This protein binds this small molecule.
Small molecule (SMILES): CC(=O)N[C@@H]1[C@@H](O)[C@H](O)[C@@H](CO)O[C@H]1O

Binding-site contacts:
Ligand atom O5 contacts residue OXD1 of chain 1.R at 4.2 Å.
Ligand atom O6 contacts residue ACT1 of chain 1.P at 3.6 Å.
Ligand atom O7 contacts residue ASN347 of chain 1.A at 3.9 Å.
Ligand atom C6 contacts residue ASP230 of chain 1.A at 3.9 Å.
Ligand atom C4 contacts residue LYS226 of chain 1.A at 4.3 Å.
Ligand atom C8 contacts residue ALA345 of chain 1.A at 3.2 Å (hydrophobic).
Ligand atom C4 contacts residue ASN347 of chain 1.A at 4.2 Å.
Ligand atom C8 contacts residue SER346 of chain 1.A at 4.1 Å.
Ligand atom N2 contacts residue ASN347 of chain 1.A at 2.9 Å (h-bond).
Ligand atom C6 contacts residue LEU229 of chain 1.A at 4.2 Å (hydrophobic).
Ligand atom N2 contacts residue OXD1 of chain 1.R at 4.5 Å.
Ligand atom C5 contacts residue LYS226 of chain 1.A at 4.0 Å.
Ligand atom C1 contacts residue LYS226 of chain 1.A at 3.9 Å.
Ligand atom C6 contacts residue ACT1 of chain 1.P at 3.9 Å.
Ligand atom C2 contacts residue ASN347 of chain 1.A at 2.4 Å.
Ligand atom C6 contacts residue LYS226 of chain 1.A at 4.0 Å.
Ligand atom O5 contacts residue LYS226 of chain 1.A at 3.1 Å (salt-bridge).
Ligand atom C5 contacts residue ASN347 of chain 1.A at 3.6 Å.
Ligand atom C7 contacts residue ASN347 of chain 1.A at 3.6 Å.
Ligand atom C7 contacts residue ALA345 of chain 1.A at 3.8 Å (hydrophobic).
Ligand atom C1 contacts residue OXD1 of chain 1.R at 3.8 Å.
Ligand atom C3 contacts residue ASN347 of chain 1.A at 3.8 Å.
Ligand atom C1 contacts residue ASN347 of chain 1.A at 1.4 Å.
Ligand atom N2 contacts residue ALA345 of chain 1.A at 3.4 Å (h-bond).
Ligand atom C2 contacts residue LYS226 of chain 1.A at 4.3 Å.
Ligand atom O6 contacts residue ASP230 of chain 1.A at 2.9 Å (salt-bridge).
Ligand atom O6 contacts residue LYS226 of chain 1.A at 2.9 Å (salt-bridge).
Ligand atom C5 contacts residue OXD1 of chain 1.R at 3.9 Å.
Ligand atom O5 contacts residue ASN347 of chain 1.A at 2.3 Å (h-bond).

Sequence of chain 1.A:
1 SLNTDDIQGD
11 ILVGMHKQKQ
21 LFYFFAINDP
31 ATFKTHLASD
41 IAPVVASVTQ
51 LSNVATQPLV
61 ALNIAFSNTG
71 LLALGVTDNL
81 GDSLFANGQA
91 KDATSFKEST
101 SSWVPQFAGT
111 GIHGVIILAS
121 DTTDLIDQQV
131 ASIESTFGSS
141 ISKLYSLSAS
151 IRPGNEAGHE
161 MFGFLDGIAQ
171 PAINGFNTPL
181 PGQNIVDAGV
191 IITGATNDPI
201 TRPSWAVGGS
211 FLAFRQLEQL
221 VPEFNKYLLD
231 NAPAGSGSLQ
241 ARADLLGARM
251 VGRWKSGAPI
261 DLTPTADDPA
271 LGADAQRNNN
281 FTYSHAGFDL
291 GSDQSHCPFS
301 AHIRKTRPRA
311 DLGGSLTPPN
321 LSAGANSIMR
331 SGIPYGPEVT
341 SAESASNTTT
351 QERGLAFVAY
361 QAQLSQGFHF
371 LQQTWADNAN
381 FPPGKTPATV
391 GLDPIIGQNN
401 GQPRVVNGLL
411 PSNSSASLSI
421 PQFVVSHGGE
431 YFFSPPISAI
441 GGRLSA